Sequence of chain 1.A:
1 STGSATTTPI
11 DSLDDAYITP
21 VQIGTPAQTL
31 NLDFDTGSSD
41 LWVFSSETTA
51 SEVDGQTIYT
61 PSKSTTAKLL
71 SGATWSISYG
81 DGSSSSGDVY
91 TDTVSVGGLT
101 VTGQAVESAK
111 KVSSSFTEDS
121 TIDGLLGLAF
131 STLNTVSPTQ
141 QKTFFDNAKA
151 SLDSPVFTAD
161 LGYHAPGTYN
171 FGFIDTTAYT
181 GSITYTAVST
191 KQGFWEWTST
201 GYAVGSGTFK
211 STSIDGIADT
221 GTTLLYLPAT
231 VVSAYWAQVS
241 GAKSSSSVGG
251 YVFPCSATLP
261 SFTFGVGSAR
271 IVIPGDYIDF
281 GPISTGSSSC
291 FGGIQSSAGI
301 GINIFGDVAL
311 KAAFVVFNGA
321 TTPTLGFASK

A small-molecule ligand and the protein it binds are described below.
Small molecule (SMILES): O[C@H]1[C@H](NCc2ccco2)[C@H]2CO[C@H](O2)[C@@H]1N1CCCCC1

Binding-site contacts:
Ligand atom C6 contacts residue GLY221 of chain 1.A at 3.8 Å.
Ligand atom O1 contacts residue TYR79 of chain 1.A at 4.0 Å.
Ligand atom O3 contacts residue THR222 of chain 1.A at 3.8 Å.
Ligand atom C12 contacts residue TYR226 of chain 1.A at 3.6 Å (hydrophobic).
Ligand atom C contacts residue PHE116 of chain 1.A at 3.5 Å (hydrophobic).
Ligand atom C4 contacts residue ASP35 of chain 1.A at 3.2 Å.
Ligand atom C9 contacts residue ASP81 of chain 1.A at 3.8 Å.
Ligand atom C5 contacts residue TYR79 of chain 1.A at 4.0 Å (hydrophobic).
Ligand atom C12 contacts residue THR222 of chain 1.A at 4.0 Å.
Ligand atom O1 contacts residue GLY80 of chain 1.A at 3.9 Å.
Ligand atom N1 contacts residue GLY80 of chain 1.A at 3.7 Å.
Ligand atom O3 contacts residue GLY80 of chain 1.A at 4.0 Å.
Ligand atom C3 contacts residue ASP33 of chain 1.A at 3.4 Å.
Ligand atom C4 contacts residue GLY221 of chain 1.A at 3.4 Å.
Ligand atom O1 contacts residue ASP81 of chain 1.A at 2.7 Å.
Ligand atom C11 contacts residue THR222 of chain 1.A at 3.5 Å.
Ligand atom N contacts residue GLY221 of chain 1.A at 2.7 Å (h-bond).
Ligand atom C1 contacts residue TYR79 of chain 1.A at 4.0 Å (hydrophobic).
Ligand atom C7 contacts residue ASP81 of chain 1.A at 3.3 Å.
Ligand atom C1 contacts residue PHE116 of chain 1.A at 3.9 Å (hydrophobic).
Ligand atom O contacts residue ASP33 of chain 1.A at 3.4 Å (salt-bridge).
Ligand atom O contacts residue GLY221 of chain 1.A at 3.2 Å (h-bond).
Ligand atom C1 contacts residue LEU125 of chain 1.A at 3.7 Å (hydrophobic).
Ligand atom C4 contacts residue LEU125 of chain 1.A at 3.8 Å (hydrophobic).
Ligand atom C10 contacts residue GLY221 of chain 1.A at 4.1 Å.
Ligand atom C14 contacts residue ILE304 of chain 1.A at 3.3 Å (hydrophobic).
Ligand atom C7 contacts residue TYR79 of chain 1.A at 4.0 Å (hydrophobic).
Ligand atom C2 contacts residue GLY221 of chain 1.A at 3.8 Å.
Ligand atom C5 contacts residue GLY221 of chain 1.A at 3.7 Å.
Ligand atom O2 contacts residue GLY221 of chain 1.A at 4.1 Å.
Ligand atom C14 contacts residue ILE300 of chain 1.A at 3.9 Å (hydrophobic).
Ligand atom C13 contacts residue ILE300 of chain 1.A at 3.6 Å (hydrophobic).
Ligand atom C10 contacts residue THR222 of chain 1.A at 3.5 Å.
Ligand atom N contacts residue ASP35 of chain 1.A at 4.0 Å.
Ligand atom C15 contacts residue GLY80 of chain 1.A at 3.6 Å.
Ligand atom C9 contacts residue GLY80 of chain 1.A at 3.5 Å.
Ligand atom C8 contacts residue ASP81 of chain 1.A at 3.6 Å.
Ligand atom C4 contacts residue TYR79 of chain 1.A at 4.0 Å (hydrophobic).
Ligand atom C7 contacts residue SER83 of chain 1.A at 3.9 Å.
Ligand atom C2 contacts residue LEU125 of chain 1.A at 3.7 Å (hydrophobic).